Binding-site contacts:
Ligand atom O1B contacts residue THR14 of chain 1.C at 3.3 Å (h-bond).
Ligand atom C6 contacts residue ASP118 of chain 1.C at 3.4 Å.
Ligand atom O3G contacts residue GLY61 of chain 1.C at 2.6 Å (h-bond).
Ligand atom O2A contacts residue MG1 of chain 1.G at 3.4 Å.
Ligand atom O2B contacts residue MG1 of chain 1.G at 2.6 Å.
Ligand atom O2' contacts residue LYS30 of chain 1.C at 2.6 Å (salt-bridge).
Ligand atom N3B contacts residue GLY12 of chain 1.C at 3.0 Å.
Ligand atom O6 contacts residue LYS116 of chain 1.C at 3.0 Å.
Ligand atom O3' contacts residue LYS31 of chain 1.C at 3.4 Å.
Ligand atom PG contacts residue LYS16 of chain 1.C at 3.3 Å.
Ligand atom O2G contacts residue THR35 of chain 1.C at 2.6 Å (h-bond).
Ligand atom O1A contacts residue GLY15 of chain 1.C at 3.1 Å.
Ligand atom C6 contacts residue LYS116 of chain 1.C at 3.3 Å.
Ligand atom N7 contacts residue ASN115 of chain 1.C at 2.8 Å (h-bond).
Ligand atom O3A contacts residue MG1 of chain 1.G at 3.3 Å.
Ligand atom O2B contacts residue THR17 of chain 1.C at 2.9 Å (h-bond).
Ligand atom O1A contacts residue THR17 of chain 1.C at 3.4 Å (h-bond).
Ligand atom N3 contacts residue PHE28 of chain 1.C at 3.4 Å.
Ligand atom N3B contacts residue GLY13 of chain 1.C at 2.9 Å (h-bond).
Ligand atom O1G contacts residue THR35 of chain 1.C at 3.2 Å (h-bond).
Ligand atom PB contacts residue MG1 of chain 1.G at 3.4 Å.
Ligand atom O2G contacts residue MG1 of chain 1.G at 2.8 Å.
Ligand atom O6 contacts residue ASP118 of chain 1.C at 3.2 Å (salt-bridge).
Ligand atom O3G contacts residue GLY12 of chain 1.C at 3.3 Å.
Ligand atom O6 contacts residue ASN115 of chain 1.C at 2.8 Å (h-bond).
Ligand atom N2 contacts residue ASP118 of chain 1.C at 3.1 Å (salt-bridge).
Ligand atom O3' contacts residue LYS30 of chain 1.C at 2.5 Å (salt-bridge).
Ligand atom N1 contacts residue ASP118 of chain 1.C at 2.6 Å (salt-bridge).
Ligand atom C2' contacts residue GLU29 of chain 1.C at 3.1 Å.
Ligand atom O2' contacts residue GLU29 of chain 1.C at 2.9 Å (salt-bridge).
Ligand atom O1G contacts residue TYR32 of chain 1.C at 3.0 Å (h-bond).
Ligand atom O6 contacts residue ALA144 of chain 1.C at 3.3 Å (h-bond).
Ligand atom O1G contacts residue ALA34 of chain 1.C at 3.3 Å.
Ligand atom O4' contacts residue LYS116 of chain 1.C at 3.1 Å (salt-bridge).
Ligand atom O1A contacts residue THR18 of chain 1.C at 2.9 Å (h-bond).
Ligand atom N3B contacts residue LYS16 of chain 1.C at 3.0 Å (salt-bridge).
Ligand atom O3G contacts residue ALA60 of chain 1.C at 3.4 Å.
Ligand atom O1B contacts residue LYS16 of chain 1.C at 2.7 Å (salt-bridge).
Ligand atom O1B contacts residue GLY15 of chain 1.C at 2.5 Å (h-bond).
Ligand atom O3G contacts residue LYS16 of chain 1.C at 2.8 Å (salt-bridge).

A protein and the small-molecule ligand that binds it are described below.
Small molecule (SMILES): Nc1nc2c(ncn2[C@@H]2O[C@H](CO[P](=O)(O)O[P](=O)(O)NP(=O)(O)O)[C@@H](O)[C@H]2O)c(=O)[nH]1

Sequence of chain 1.C:
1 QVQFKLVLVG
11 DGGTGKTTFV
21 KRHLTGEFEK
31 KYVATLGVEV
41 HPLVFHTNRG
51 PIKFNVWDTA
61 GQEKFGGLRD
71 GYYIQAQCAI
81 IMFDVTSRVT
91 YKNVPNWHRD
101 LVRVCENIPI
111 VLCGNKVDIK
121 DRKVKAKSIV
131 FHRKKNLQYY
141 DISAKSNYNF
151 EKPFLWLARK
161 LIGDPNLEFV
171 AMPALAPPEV